Binding-site contacts:
Ligand atom O5 contacts residue ASN244 of chain 1.B at 2.3 Å (h-bond).
Ligand atom C7 contacts residue ASN244 of chain 1.B at 3.3 Å.
Ligand atom C5 contacts residue ARG221 of chain 1.B at 4.5 Å.
Ligand atom C3 contacts residue ASN244 of chain 1.B at 3.7 Å.
Ligand atom C1 contacts residue ASN244 of chain 1.B at 1.4 Å.
Ligand atom C2 contacts residue ASN244 of chain 1.B at 2.4 Å.
Ligand atom C8 contacts residue ASN244 of chain 1.B at 4.4 Å.
Ligand atom N2 contacts residue ASN244 of chain 1.B at 2.7 Å (h-bond).
Ligand atom O6 contacts residue ARG221 of chain 1.B at 2.4 Å (salt-bridge).
Ligand atom O7 contacts residue ASN244 of chain 1.B at 3.6 Å.
Ligand atom C6 contacts residue ARG221 of chain 1.B at 3.3 Å.
Ligand atom C4 contacts residue ASN244 of chain 1.B at 4.2 Å.
Ligand atom C5 contacts residue ASN244 of chain 1.B at 3.6 Å.

The small molecule below binds the protein below.
Small molecule (SMILES): CC(=O)N[C@H]1[C@H](O[C@H]2[C@H](O)[C@@H](NC(C)=O)CO[C@@H]2CO)O[C@H](CO)[C@@H](O)[C@@H]1O

Sequence of chain 1.B:
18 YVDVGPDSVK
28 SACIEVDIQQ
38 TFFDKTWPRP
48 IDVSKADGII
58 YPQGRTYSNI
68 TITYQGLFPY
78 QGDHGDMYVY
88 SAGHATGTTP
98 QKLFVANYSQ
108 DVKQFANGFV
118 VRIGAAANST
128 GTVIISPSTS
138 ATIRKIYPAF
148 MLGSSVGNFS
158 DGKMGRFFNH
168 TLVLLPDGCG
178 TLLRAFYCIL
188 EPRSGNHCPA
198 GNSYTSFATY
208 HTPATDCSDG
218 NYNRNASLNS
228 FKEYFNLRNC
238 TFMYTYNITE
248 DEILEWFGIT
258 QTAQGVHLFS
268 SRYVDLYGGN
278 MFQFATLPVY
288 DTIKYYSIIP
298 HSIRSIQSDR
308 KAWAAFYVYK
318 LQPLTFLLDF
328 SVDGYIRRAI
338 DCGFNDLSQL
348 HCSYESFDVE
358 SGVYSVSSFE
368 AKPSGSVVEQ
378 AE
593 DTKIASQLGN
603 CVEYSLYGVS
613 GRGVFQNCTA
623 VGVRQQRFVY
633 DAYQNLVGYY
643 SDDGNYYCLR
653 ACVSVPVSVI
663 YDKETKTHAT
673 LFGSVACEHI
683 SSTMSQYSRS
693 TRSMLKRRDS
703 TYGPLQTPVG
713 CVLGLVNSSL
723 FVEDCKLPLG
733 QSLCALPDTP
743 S